Binding-site contacts:
Ligand atom CAJ contacts residue ARG230 of chain 1.A at 3.9 Å.
Ligand atom C contacts residue GLY169 of chain 1.A at 3.8 Å.
Ligand atom C contacts residue SER194 of chain 1.A at 3.5 Å.
Ligand atom C contacts residue PHE168 of chain 1.A at 3.6 Å (hydrophobic).
Ligand atom CAI contacts residue PHE165 of chain 1.A at 3.8 Å (hydrophobic).
Ligand atom OAE contacts residue ALA164 of chain 1.A at 3.5 Å (h-bond).
Ligand atom CAI contacts residue GLY169 of chain 1.A at 3.6 Å.
Ligand atom CAI contacts residue ARG230 of chain 1.A at 3.4 Å.
Ligand atom NAC contacts residue GLU163 of chain 1.A at 3.8 Å.
Ligand atom CAJ contacts residue LEU231 of chain 1.A at 3.6 Å (hydrophobic).
Ligand atom OAB contacts residue SER195 of chain 1.A at 3.0 Å (h-bond).
Ligand atom OAE contacts residue PHE165 of chain 1.A at 3.2 Å (h-bond).
Ligand atom CAH contacts residue EDO1 of chain 1.F at 4.0 Å.
Ligand atom OAB contacts residue GLU163 of chain 1.A at 3.7 Å.
Ligand atom CAF contacts residue PHE165 of chain 1.A at 3.9 Å (hydrophobic).
Ligand atom CAG contacts residue PHE165 of chain 1.A at 4.0 Å (hydrophobic).
Ligand atom SAD contacts residue GLU163 of chain 1.A at 4.0 Å.
Ligand atom CAI contacts residue PRO232 of chain 1.A at 4.1 Å (hydrophobic).
Ligand atom CAF contacts residue GLY169 of chain 1.A at 4.0 Å.
Ligand atom CAJ contacts residue PHE165 of chain 1.A at 3.7 Å (hydrophobic).
Ligand atom SAD contacts residue PHE165 of chain 1.A at 4.4 Å.
Ligand atom CAF contacts residue PRO232 of chain 1.A at 4.4 Å (hydrophobic).
Ligand atom CAG contacts residue LEU231 of chain 1.A at 4.2 Å (hydrophobic).
Ligand atom CAI contacts residue LEU231 of chain 1.A at 3.9 Å (hydrophobic).
Ligand atom CAK contacts residue EDO1 of chain 1.F at 4.2 Å.
Ligand atom C contacts residue PRO232 of chain 1.A at 4.1 Å (hydrophobic).
Ligand atom CAK contacts residue PHE226 of chain 1.A at 3.6 Å (hydrophobic).
Ligand atom CAK contacts residue LEU231 of chain 1.A at 3.6 Å (hydrophobic).
Ligand atom CAF contacts residue LEU231 of chain 1.A at 4.2 Å (hydrophobic).
Ligand atom CAJ contacts residue VAL222 of chain 1.A at 4.2 Å (hydrophobic).
Ligand atom CAF contacts residue SER194 of chain 1.A at 4.4 Å.
Ligand atom NAC contacts residue PHE226 of chain 1.A at 3.9 Å.
Ligand atom CAH contacts residue PHE165 of chain 1.A at 3.9 Å (hydrophobic).
Ligand atom NAC contacts residue SER195 of chain 1.A at 4.1 Å.
Ligand atom SAD contacts residue SER195 of chain 1.A at 4.4 Å.
Ligand atom CAH contacts residue LEU231 of chain 1.A at 3.9 Å (hydrophobic).
Ligand atom CAH contacts residue PHE226 of chain 1.A at 3.6 Å (hydrophobic).
Ligand atom CAK contacts residue PHE165 of chain 1.A at 3.8 Å (hydrophobic).
Ligand atom OAE contacts residue GLU163 of chain 1.A at 3.0 Å.
Ligand atom OAB contacts residue SER194 of chain 1.A at 3.4 Å (h-bond).

A small-molecule ligand and the protein it binds are described below.
Small molecule (SMILES): Cc1ccccc1S(N)(=O)=O

Sequence of chain 1.A:
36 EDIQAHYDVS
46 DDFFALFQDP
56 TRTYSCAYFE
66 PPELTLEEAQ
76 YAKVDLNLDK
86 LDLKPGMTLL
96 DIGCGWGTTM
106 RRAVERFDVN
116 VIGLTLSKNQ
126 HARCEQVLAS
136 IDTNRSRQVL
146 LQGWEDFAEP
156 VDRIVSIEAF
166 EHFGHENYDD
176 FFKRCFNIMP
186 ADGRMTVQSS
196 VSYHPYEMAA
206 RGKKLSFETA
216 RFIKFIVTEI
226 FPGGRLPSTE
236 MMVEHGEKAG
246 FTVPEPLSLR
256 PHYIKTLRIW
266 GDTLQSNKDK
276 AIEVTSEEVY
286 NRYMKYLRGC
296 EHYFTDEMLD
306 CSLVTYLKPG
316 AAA